A protein and the small-molecule ligand that binds it are described below.
Small molecule (SMILES): Cc1cc(CCCOc2c(C)cc(-c3coc(C)n3)cc2C)on1

Sequence of chain 26.A:
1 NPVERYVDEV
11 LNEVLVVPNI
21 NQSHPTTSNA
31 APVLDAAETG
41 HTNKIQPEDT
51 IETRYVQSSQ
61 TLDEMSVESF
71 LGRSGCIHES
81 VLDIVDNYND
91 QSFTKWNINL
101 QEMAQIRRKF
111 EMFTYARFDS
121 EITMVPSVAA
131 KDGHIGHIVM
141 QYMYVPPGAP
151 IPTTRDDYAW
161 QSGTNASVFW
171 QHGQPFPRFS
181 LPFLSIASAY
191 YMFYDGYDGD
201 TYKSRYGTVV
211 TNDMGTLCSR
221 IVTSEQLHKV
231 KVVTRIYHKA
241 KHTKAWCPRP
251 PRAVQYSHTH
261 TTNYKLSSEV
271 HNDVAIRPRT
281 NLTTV

Sequence of chain 26.C:
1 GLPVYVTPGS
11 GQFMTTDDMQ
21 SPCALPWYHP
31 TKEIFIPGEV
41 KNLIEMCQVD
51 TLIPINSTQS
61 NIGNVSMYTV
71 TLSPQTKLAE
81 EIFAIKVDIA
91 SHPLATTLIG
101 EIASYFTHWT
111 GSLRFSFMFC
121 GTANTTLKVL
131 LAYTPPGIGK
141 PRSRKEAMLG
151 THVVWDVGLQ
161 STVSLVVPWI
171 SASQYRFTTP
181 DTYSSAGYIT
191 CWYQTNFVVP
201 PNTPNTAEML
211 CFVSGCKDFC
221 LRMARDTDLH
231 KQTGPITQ

Binding-site contacts:
Ligand atom C4A contacts residue PHE179 of chain 26.A at 3.3 Å (hydrophobic).
Ligand atom C5B contacts residue TYR144 of chain 26.A at 3.6 Å (hydrophobic).
Ligand atom C1A contacts residue PHE179 of chain 26.A at 3.5 Å (hydrophobic).
Ligand atom C4B contacts residue PHE179 of chain 26.A at 3.8 Å (hydrophobic).
Ligand atom N2 contacts residue LEU100 of chain 26.A at 3.8 Å.
Ligand atom C1B contacts residue ILE98 of chain 26.A at 3.6 Å (hydrophobic).
Ligand atom CM4 contacts residue TYR142 of chain 26.A at 3.1 Å (hydrophobic).
Ligand atom CM4 contacts residue PHE179 of chain 26.A at 3.9 Å (hydrophobic).
Ligand atom O1 contacts residue LEU100 of chain 26.A at 4.0 Å.
Ligand atom N2 contacts residue MET214 of chain 26.A at 3.8 Å.
Ligand atom O5A contacts residue PHE179 of chain 26.A at 3.7 Å.
Ligand atom C4B contacts residue LEU181 of chain 26.A at 3.8 Å (hydrophobic).
Ligand atom CM2 contacts residue ILE122 of chain 26.A at 3.7 Å (hydrophobic).
Ligand atom CM6 contacts residue LEU184 of chain 26.A at 3.4 Å (hydrophobic).
Ligand atom O5A contacts residue TYR144 of chain 26.A at 3.1 Å.
Ligand atom N3A contacts residue LEU217 of chain 26.A at 3.4 Å.
Ligand atom N3A contacts residue PHE179 of chain 26.A at 3.0 Å.
Ligand atom C1A contacts residue TYR144 of chain 26.A at 3.1 Å (hydrophobic).
Ligand atom C5 contacts residue MET214 of chain 26.A at 3.6 Å (hydrophobic).
Ligand atom C3 contacts residue LEU100 of chain 26.A at 3.9 Å (hydrophobic).
Ligand atom C2A contacts residue PHE179 of chain 26.A at 3.3 Å (hydrophobic).
Ligand atom C5B contacts residue LEU181 of chain 26.A at 3.3 Å (hydrophobic).
Ligand atom C2C contacts residue ILE98 of chain 26.A at 4.0 Å (hydrophobic).
Ligand atom C2B contacts residue ILE122 of chain 26.A at 3.9 Å (hydrophobic).
Ligand atom C6B contacts residue ILE98 of chain 26.A at 3.6 Å (hydrophobic).
Ligand atom C4 contacts residue TYR190 of chain 26.A at 3.8 Å (hydrophobic).
Ligand atom C1B contacts residue LEU181 of chain 26.A at 3.8 Å (hydrophobic).
Ligand atom O1B contacts residue ILE98 of chain 26.A at 2.9 Å.
Ligand atom CM2 contacts residue ILE236 of chain 26.A at 4.0 Å (hydrophobic).
Ligand atom C2A contacts residue TYR144 of chain 26.A at 3.7 Å (hydrophobic).
Ligand atom C4A contacts residue TYR144 of chain 26.A at 3.8 Å (hydrophobic).
Ligand atom C1C contacts residue MET214 of chain 26.A at 3.7 Å (hydrophobic).
Ligand atom CM6 contacts residue LEU181 of chain 26.A at 3.7 Å (hydrophobic).
Ligand atom O5A contacts residue ALA166 of chain 26.A at 3.9 Å.
Ligand atom O1 contacts residue MET214 of chain 26.A at 3.2 Å.
Ligand atom CM4 contacts residue VAL168 of chain 26.A at 3.5 Å (hydrophobic).
Ligand atom CM6 contacts residue TYR144 of chain 26.A at 3.7 Å (hydrophobic).
Ligand atom CM3 contacts residue TYR190 of chain 26.A at 3.9 Å (hydrophobic).
Ligand atom C2B contacts residue ILE98 of chain 26.A at 3.9 Å (hydrophobic).
Ligand atom C6B contacts residue LEU181 of chain 26.A at 3.3 Å (hydrophobic).